The small molecule below binds the protein below.
Small molecule (SMILES): CC(=O)N[C@@H]1[C@@H](O)[C@H](O)[C@@H](CO)O[C@H]1O

Binding-site contacts:
Ligand atom C4 contacts residue ASN524 of chain 1.A at 4.3 Å.
Ligand atom C7 contacts residue ASN524 of chain 1.A at 3.4 Å.
Ligand atom O3 contacts residue HIS548 of chain 1.A at 4.3 Å.
Ligand atom C2 contacts residue HIS548 of chain 1.A at 4.3 Å.
Ligand atom O7 contacts residue ASN524 of chain 1.A at 3.5 Å (h-bond).
Ligand atom C5 contacts residue ASN524 of chain 1.A at 3.6 Å.
Ligand atom C8 contacts residue ASN524 of chain 1.A at 4.4 Å.
Ligand atom C2 contacts residue ASN524 of chain 1.A at 2.5 Å.
Ligand atom C1 contacts residue ASN524 of chain 1.A at 1.4 Å.
Ligand atom C3 contacts residue ASN524 of chain 1.A at 3.9 Å.
Ligand atom O5 contacts residue ASN524 of chain 1.A at 2.4 Å (h-bond).
Ligand atom N2 contacts residue ASN524 of chain 1.A at 2.9 Å (h-bond).

Sequence of chain 1.A:
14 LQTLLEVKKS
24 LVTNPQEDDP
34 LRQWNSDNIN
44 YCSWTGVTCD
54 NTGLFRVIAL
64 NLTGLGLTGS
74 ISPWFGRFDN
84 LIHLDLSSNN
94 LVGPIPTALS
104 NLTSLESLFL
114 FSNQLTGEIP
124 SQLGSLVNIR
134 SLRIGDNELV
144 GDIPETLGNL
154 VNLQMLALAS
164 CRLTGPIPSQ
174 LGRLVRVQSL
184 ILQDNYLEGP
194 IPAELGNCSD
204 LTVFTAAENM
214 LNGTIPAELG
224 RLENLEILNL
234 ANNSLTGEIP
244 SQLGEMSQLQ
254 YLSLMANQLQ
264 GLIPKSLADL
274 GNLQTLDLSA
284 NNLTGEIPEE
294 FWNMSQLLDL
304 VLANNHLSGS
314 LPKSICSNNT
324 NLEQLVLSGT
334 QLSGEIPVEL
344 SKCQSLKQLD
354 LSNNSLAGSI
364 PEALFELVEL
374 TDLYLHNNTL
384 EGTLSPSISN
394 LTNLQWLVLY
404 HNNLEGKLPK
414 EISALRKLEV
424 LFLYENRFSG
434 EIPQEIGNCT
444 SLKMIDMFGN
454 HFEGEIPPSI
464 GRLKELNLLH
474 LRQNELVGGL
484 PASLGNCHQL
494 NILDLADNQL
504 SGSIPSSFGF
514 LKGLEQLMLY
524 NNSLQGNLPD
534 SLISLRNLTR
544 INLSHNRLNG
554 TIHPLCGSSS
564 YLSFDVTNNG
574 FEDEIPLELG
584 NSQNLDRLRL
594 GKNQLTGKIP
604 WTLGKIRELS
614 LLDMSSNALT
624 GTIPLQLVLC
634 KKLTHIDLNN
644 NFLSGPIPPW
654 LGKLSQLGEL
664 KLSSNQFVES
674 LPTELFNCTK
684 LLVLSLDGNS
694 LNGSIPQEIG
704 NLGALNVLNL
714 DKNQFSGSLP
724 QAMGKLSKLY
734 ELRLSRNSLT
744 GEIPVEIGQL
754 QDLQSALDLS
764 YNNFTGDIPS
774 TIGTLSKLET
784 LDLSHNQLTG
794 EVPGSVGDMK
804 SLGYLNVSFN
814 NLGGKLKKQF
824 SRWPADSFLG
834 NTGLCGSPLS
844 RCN